Sequence of chain 1.B:
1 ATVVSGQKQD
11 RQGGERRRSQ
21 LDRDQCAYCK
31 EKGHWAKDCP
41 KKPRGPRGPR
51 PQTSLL

The small molecule below binds the protein below.
Small molecule (SMILES): Nc1ccn([C@@H]2O[C@H](CO[P](=O)(O)O[C@H]3[C@@H](O)[C@H](n4cnc5c(=O)[nH]c(N)nc54)O[C@@H]3CO[P](=O)(O)O[C@H]3[C@@H](O)[C@H](n4ccc(=O)[nH]c4=O)O[C@@H]3CO[P](=O)(O)O[C@H]3[C@@H](O)[C@H](n4ccc(=O)[nH]c4=O)O[C@@H]3CO[P](=O)(O)O[C@H]3[C@@H](O)[C@H](n4ccc(=O)[nH]c4=O)O[C@@H]3CO[P](=O)(O)O[C@H]3[C@@H](O)[C@H](n4ccc(=O)[nH]c4=O)O[C@@H]3COP(=O)=O)[C@@H](O[P](=O)(O)OC[C@H]3O[C@@H](n4ccc(=O)[nH]c4=O)[C@H](O)[C@@H]3O)[C@H]2O)c(=O)n1

Binding-site contacts:
Ligand atom C2' contacts residue TYR28 of chain 1.B at 3.4 Å (hydrophobic).
Ligand atom O2' contacts residue GLU15 of chain 1.B at 3.3 Å.
Ligand atom C4 contacts residue TYR28 of chain 1.B at 2.7 Å (hydrophobic).
Ligand atom C4' contacts residue ALA27 of chain 1.B at 3.2 Å (hydrophobic).
Ligand atom O2 contacts residue TYR28 of chain 1.B at 3.3 Å (h-bond).
Ligand atom C2' contacts residue ALA27 of chain 1.B at 3.5 Å (hydrophobic).
Ligand atom C5' contacts residue ALA27 of chain 1.B at 3.0 Å (hydrophobic).
Ligand atom C2 contacts residue GLN25 of chain 1.B at 3.2 Å.
Ligand atom O6 contacts residue ALA27 of chain 1.B at 2.9 Å (h-bond).
Ligand atom C2 contacts residue TYR28 of chain 1.B at 2.5 Å (hydrophobic).
Ligand atom O3' contacts residue ALA27 of chain 1.B at 3.2 Å (h-bond).
Ligand atom OP2 contacts residue GLU15 of chain 1.B at 2.8 Å (salt-bridge).
Ligand atom O4' contacts residue ALA27 of chain 1.B at 2.9 Å (h-bond).
Ligand atom C2 contacts residue LEU21 of chain 1.B at 3.2 Å (hydrophobic).
Ligand atom C4' contacts residue GLY14 of chain 1.B at 3.1 Å.
Ligand atom O4 contacts residue TYR28 of chain 1.B at 3.5 Å (h-bond).
Ligand atom N3 contacts residue ARG23 of chain 1.B at 3.1 Å (salt-bridge).
Ligand atom N2 contacts residue GLN25 of chain 1.B at 2.7 Å (h-bond).
Ligand atom O2' contacts residue ALA27 of chain 1.B at 3.5 Å (h-bond).
Ligand atom O4 contacts residue LYS41 of chain 1.B at 3.2 Å.
Ligand atom N3 contacts residue TYR28 of chain 1.B at 2.6 Å (h-bond).
Ligand atom C6 contacts residue TYR28 of chain 1.B at 2.6 Å (hydrophobic).
Ligand atom C3' contacts residue GLY14 of chain 1.B at 3.3 Å.
Ligand atom C5 contacts residue ARG23 of chain 1.B at 3.1 Å.
Ligand atom C5 contacts residue TYR28 of chain 1.B at 2.7 Å (hydrophobic).
Ligand atom O3' contacts residue GLY14 of chain 1.B at 2.7 Å (h-bond).
Ligand atom N2 contacts residue LEU21 of chain 1.B at 3.1 Å.
Ligand atom N2 contacts residue ASP22 of chain 1.B at 2.5 Å (salt-bridge).
Ligand atom C4 contacts residue ARG23 of chain 1.B at 2.8 Å.
Ligand atom C1' contacts residue TYR28 of chain 1.B at 3.5 Å (hydrophobic).
Ligand atom OP2 contacts residue GLY14 of chain 1.B at 3.5 Å (h-bond).
Ligand atom O2 contacts residue LYS42 of chain 1.B at 2.8 Å (salt-bridge).
Ligand atom O2' contacts residue ARG23 of chain 1.B at 2.5 Å (salt-bridge).
Ligand atom O2' contacts residue GLY14 of chain 1.B at 2.7 Å (h-bond).
Ligand atom N1 contacts residue TYR28 of chain 1.B at 2.5 Å (h-bond).
Ligand atom N4 contacts residue ARG23 of chain 1.B at 3.1 Å (salt-bridge).
Ligand atom C2 contacts residue LYS42 of chain 1.B at 3.6 Å.
Ligand atom C6 contacts residue ALA27 of chain 1.B at 3.6 Å (hydrophobic).
Ligand atom N1 contacts residue GLN25 of chain 1.B at 2.7 Å (h-bond).
Ligand atom O6 contacts residue ALA36 of chain 1.B at 2.6 Å.